This small molecule binds to this protein.
Small molecule (SMILES): CC(=O)N[C@@H]1[C@@H](O)[C@H](O)[C@@H](CO)O[C@H]1O

Binding-site contacts:
Ligand atom C8 contacts residue ASN61 of chain 1.C at 3.9 Å.
Ligand atom C3 contacts residue ASN61 of chain 1.C at 3.8 Å.
Ligand atom C1 contacts residue TYR28 of chain 1.C at 3.7 Å (hydrophobic).
Ligand atom C1 contacts residue ASN61 of chain 1.C at 1.4 Å.
Ligand atom C5 contacts residue TYR28 of chain 1.C at 3.6 Å (hydrophobic).
Ligand atom O7 contacts residue ASN61 of chain 1.C at 3.6 Å (h-bond).
Ligand atom C7 contacts residue ASN61 of chain 1.C at 3.4 Å.
Ligand atom C2 contacts residue ASN61 of chain 1.C at 2.5 Å.
Ligand atom C5 contacts residue ASN61 of chain 1.C at 3.6 Å.
Ligand atom C6 contacts residue TYR28 of chain 1.C at 3.7 Å (hydrophobic).
Ligand atom O5 contacts residue ASN61 of chain 1.C at 2.3 Å (h-bond).
Ligand atom C4 contacts residue ASN61 of chain 1.C at 4.2 Å.
Ligand atom O5 contacts residue TYR28 of chain 1.C at 3.8 Å.
Ligand atom N2 contacts residue ASN61 of chain 1.C at 2.9 Å (h-bond).
Ligand atom O6 contacts residue TYR28 of chain 1.C at 3.3 Å.

Sequence of chain 1.C:
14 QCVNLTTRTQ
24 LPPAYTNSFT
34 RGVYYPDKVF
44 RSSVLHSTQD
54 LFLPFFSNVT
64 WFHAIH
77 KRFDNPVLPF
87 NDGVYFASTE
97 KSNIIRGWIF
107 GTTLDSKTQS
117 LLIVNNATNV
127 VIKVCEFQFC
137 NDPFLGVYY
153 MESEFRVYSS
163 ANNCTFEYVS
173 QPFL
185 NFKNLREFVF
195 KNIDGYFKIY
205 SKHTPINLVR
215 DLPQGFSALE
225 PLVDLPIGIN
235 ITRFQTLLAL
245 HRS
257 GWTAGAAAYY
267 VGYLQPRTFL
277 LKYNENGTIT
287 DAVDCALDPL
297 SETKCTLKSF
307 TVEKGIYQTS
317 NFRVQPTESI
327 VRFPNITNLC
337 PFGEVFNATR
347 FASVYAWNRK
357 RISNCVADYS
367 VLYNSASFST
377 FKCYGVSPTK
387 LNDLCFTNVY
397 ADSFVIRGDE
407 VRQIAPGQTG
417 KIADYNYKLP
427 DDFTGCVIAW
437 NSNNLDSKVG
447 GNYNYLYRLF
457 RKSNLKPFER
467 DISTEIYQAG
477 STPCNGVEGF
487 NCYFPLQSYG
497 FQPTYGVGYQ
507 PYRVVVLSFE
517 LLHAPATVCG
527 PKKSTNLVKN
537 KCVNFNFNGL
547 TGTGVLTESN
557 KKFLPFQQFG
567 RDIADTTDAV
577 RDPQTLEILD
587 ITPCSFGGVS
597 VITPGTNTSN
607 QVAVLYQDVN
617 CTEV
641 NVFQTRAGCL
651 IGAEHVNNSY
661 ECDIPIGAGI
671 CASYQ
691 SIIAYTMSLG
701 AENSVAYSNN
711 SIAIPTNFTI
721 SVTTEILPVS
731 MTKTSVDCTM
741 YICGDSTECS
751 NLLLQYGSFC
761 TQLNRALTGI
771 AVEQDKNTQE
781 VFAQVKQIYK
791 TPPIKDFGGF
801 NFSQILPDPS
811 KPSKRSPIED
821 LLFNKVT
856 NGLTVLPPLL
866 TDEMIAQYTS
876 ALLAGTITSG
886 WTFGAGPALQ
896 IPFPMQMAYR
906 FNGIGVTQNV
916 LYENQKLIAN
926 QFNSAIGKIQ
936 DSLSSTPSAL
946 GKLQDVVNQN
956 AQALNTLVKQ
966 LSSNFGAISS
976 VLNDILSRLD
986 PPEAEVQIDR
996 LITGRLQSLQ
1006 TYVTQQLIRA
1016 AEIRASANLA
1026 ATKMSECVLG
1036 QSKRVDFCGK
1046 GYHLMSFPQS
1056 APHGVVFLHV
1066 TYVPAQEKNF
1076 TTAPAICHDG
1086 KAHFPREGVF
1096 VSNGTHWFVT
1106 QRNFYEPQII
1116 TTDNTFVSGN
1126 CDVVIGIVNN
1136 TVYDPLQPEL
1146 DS